Sequence of chain 1.I:
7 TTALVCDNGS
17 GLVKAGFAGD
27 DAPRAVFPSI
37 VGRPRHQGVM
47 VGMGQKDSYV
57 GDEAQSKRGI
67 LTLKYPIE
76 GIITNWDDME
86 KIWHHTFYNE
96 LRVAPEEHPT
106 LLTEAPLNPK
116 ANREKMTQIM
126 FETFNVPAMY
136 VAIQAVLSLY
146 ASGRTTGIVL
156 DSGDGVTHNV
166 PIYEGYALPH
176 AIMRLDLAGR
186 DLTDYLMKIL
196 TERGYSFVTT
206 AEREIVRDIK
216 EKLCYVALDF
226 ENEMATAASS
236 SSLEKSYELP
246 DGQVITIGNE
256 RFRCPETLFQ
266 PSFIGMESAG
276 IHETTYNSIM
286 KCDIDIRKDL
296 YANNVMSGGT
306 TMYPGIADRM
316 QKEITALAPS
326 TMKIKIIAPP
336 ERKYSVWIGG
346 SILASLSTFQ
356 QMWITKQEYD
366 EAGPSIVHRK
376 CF

Binding-site contacts:
Ligand atom CE2 contacts residue ILE75 of chain 1.B at 4.0 Å (hydrophobic).
Ligand atom CB contacts residue SER201 of chain 1.I at 3.2 Å.
Ligand atom CB contacts residue GLY199 of chain 1.I at 3.3 Å.
Ligand atom CA contacts residue GLY199 of chain 1.I at 3.6 Å.
Ligand atom OG1 contacts residue SER201 of chain 1.I at 3.8 Å.
Ligand atom CH2 contacts residue ILE75 of chain 1.B at 4.1 Å (hydrophobic).
Ligand atom O contacts residue ILE75 of chain 1.B at 3.6 Å.
Ligand atom CD2 contacts residue SER201 of chain 1.I at 4.0 Å.
Ligand atom O contacts residue GLN248 of chain 1.I at 3.6 Å.
Ligand atom O contacts residue TYR200 of chain 1.I at 4.0 Å.
Ligand atom CB contacts residue GLU72 of chain 1.B at 3.3 Å.
Ligand atom NE1 contacts residue ILE75 of chain 1.B at 4.1 Å.
Ligand atom CA contacts residue GLN248 of chain 1.I at 3.5 Å.
Ligand atom O contacts residue GLN248 of chain 1.I at 3.3 Å (h-bond).
Ligand atom CB contacts residue TYR200 of chain 1.I at 3.9 Å (hydrophobic).
Ligand atom OG1 contacts residue GLU207 of chain 1.I at 3.1 Å (salt-bridge).
Ligand atom C contacts residue GLN248 of chain 1.I at 4.0 Å.
Ligand atom CG contacts residue GLY199 of chain 1.I at 4.0 Å.
Ligand atom SG contacts residue ASP179 of chain 1.B at 3.6 Å (salt-bridge).
Ligand atom CB contacts residue ASP179 of chain 1.B at 4.0 Å.
Ligand atom C contacts residue GLN248 of chain 1.I at 4.0 Å.
Ligand atom CG2 contacts residue GLU207 of chain 1.I at 3.1 Å.
Ligand atom CG2 contacts residue SER201 of chain 1.I at 3.4 Å.
Ligand atom N contacts residue GLN248 of chain 1.I at 4.0 Å.
Ligand atom CZ2 contacts residue ILE75 of chain 1.B at 4.0 Å (hydrophobic).
Ligand atom C contacts residue GLY199 of chain 1.I at 3.6 Å.
Ligand atom CG2 contacts residue PHE202 of chain 1.I at 3.9 Å (hydrophobic).
Ligand atom CZ2 contacts residue ARG177 of chain 1.B at 3.6 Å.
Ligand atom CE3 contacts residue GLY199 of chain 1.I at 3.3 Å.
Ligand atom CH2 contacts residue ARG177 of chain 1.B at 3.5 Å.
Ligand atom CB contacts residue GLU207 of chain 1.I at 3.5 Å.
Ligand atom CE3 contacts residue SER201 of chain 1.I at 3.9 Å.
Ligand atom CD2 contacts residue GLY199 of chain 1.I at 4.0 Å.
Ligand atom O contacts residue TYR200 of chain 1.I at 3.8 Å.
Ligand atom O2 contacts residue LEU364 of chain 1.A at 3.9 Å.
Ligand atom CZ3 contacts residue THR196 of chain 1.I at 3.8 Å.
Ligand atom O contacts residue GLY199 of chain 1.I at 2.8 Å (h-bond).
Ligand atom CZ3 contacts residue PRO112 of chain 1.B at 4.0 Å (hydrophobic).
Ligand atom CB contacts residue ARG77 of chain 1.B at 3.9 Å.
Ligand atom CD2 contacts residue GLY199 of chain 1.I at 3.9 Å.

Sequence of chain 1.B:
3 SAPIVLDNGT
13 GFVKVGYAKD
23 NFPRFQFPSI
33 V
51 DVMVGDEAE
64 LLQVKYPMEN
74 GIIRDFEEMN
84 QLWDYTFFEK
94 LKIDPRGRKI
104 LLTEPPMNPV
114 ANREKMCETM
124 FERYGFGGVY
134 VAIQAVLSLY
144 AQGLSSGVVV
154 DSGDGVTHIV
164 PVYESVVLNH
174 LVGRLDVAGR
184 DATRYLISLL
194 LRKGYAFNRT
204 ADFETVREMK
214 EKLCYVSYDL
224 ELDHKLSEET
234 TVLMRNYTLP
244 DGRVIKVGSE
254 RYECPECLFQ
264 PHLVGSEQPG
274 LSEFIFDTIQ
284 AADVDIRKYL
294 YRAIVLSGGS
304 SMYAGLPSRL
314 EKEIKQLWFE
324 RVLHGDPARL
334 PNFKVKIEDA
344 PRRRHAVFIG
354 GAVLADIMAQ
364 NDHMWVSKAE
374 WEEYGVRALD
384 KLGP

The protein below binds the small molecule below.
Small molecule (SMILES): C[C@@H]1NC(=O)[C@H](C[C@](C)(O)CO)NC(=O)[C@H](CC2=c3ccccc3=NC2)NC(=O)[C@H](C)NC(=O)[C@@H]2C[C@@H](O)C[N@+]23O[C@H]3[C@H](CS)NC(=O)[C@H]([C@H](C)O)NC1=O

Sequence of chain 1.A:
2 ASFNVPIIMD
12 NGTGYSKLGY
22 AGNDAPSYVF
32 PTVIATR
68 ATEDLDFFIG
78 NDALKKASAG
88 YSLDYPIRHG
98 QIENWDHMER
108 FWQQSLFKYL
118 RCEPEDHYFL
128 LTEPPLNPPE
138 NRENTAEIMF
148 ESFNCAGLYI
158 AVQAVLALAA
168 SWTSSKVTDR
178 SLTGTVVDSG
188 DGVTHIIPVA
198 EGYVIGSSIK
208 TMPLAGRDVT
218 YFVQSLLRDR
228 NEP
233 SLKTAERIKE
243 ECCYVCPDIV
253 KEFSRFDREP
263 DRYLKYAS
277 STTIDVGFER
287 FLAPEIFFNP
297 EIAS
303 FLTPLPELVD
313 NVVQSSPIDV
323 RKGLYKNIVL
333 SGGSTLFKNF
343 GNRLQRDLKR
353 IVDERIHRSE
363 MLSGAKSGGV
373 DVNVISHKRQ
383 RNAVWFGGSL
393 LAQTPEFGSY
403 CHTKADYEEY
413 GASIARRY